Sequence of chain 1.B:
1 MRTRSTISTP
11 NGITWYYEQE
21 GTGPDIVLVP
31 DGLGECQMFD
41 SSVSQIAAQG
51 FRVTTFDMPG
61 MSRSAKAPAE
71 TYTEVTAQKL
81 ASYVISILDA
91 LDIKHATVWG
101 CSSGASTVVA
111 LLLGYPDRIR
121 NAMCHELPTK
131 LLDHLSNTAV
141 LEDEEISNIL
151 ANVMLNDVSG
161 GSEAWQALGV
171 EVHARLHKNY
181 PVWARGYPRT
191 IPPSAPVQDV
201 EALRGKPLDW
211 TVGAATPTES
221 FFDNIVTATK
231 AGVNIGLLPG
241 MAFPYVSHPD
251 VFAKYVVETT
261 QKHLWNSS

A small-molecule ligand and the protein it binds are described below.
Small molecule (SMILES): C[C@H]1CCC[C@H](O)CCC/C=C/c2cc(O)cc(O)c2C(=O)O1

Binding-site contacts:
Ligand atom CAO contacts residue VAL158 of chain 1.B at 3.7 Å (hydrophobic).
Ligand atom OAE contacts residue PHE221 of chain 1.B at 3.4 Å.
Ligand atom OAE contacts residue ALA242 of chain 1.B at 3.6 Å.
Ligand atom CAA contacts residue ASP31 of chain 1.B at 3.6 Å.
Ligand atom CAW contacts residue GLU126 of chain 1.B at 3.7 Å.
Ligand atom OAB contacts residue TRP183 of chain 1.B at 3.7 Å.
Ligand atom OAB contacts residue SER103 of chain 1.B at 3.5 Å (h-bond).
Ligand atom CAA contacts residue LEU33 of chain 1.B at 3.6 Å (hydrophobic).
Ligand atom OAD contacts residue GLY32 of chain 1.B at 4.0 Å.
Ligand atom CAH contacts residue TRP183 of chain 1.B at 3.9 Å (hydrophobic).
Ligand atom CAW contacts residue ALA242 of chain 1.B at 3.9 Å (hydrophobic).
Ligand atom OAC contacts residue PRO192 of chain 1.B at 3.2 Å.
Ligand atom CAN contacts residue PHE221 of chain 1.B at 3.6 Å (hydrophobic).
Ligand atom CAI contacts residue TRP183 of chain 1.B at 3.8 Å (hydrophobic).
Ligand atom CAV contacts residue SER102 of chain 1.B at 3.6 Å.
Ligand atom CAT contacts residue SER102 of chain 1.B at 3.6 Å.
Ligand atom CAU contacts residue TRP183 of chain 1.B at 3.4 Å (hydrophobic).
Ligand atom CAA contacts residue GLY32 of chain 1.B at 3.9 Å.
Ligand atom CAT contacts residue TRP183 of chain 1.B at 3.5 Å (hydrophobic).
Ligand atom OAC contacts residue PRO188 of chain 1.B at 3.4 Å.
Ligand atom OAD contacts residue SER103 of chain 1.B at 3.2 Å (h-bond).
Ligand atom OAB contacts residue GLY32 of chain 1.B at 3.0 Å (h-bond).
Ligand atom OAB contacts residue SER102 of chain 1.B at 2.9 Å (h-bond).
Ligand atom CAS contacts residue TRP183 of chain 1.B at 3.4 Å (hydrophobic).
Ligand atom CAF contacts residue LEU135 of chain 1.B at 3.5 Å (hydrophobic).
Ligand atom OAE contacts residue GLU126 of chain 1.B at 2.8 Å (salt-bridge).
Ligand atom OAD contacts residue TRP183 of chain 1.B at 3.1 Å (h-bond).
Ligand atom CAR contacts residue PRO188 of chain 1.B at 4.0 Å (hydrophobic).
Ligand atom CAS contacts residue SER102 of chain 1.B at 3.7 Å.
Ligand atom CAL contacts residue ALA242 of chain 1.B at 3.9 Å (hydrophobic).
Ligand atom CAU contacts residue SER102 of chain 1.B at 3.1 Å.
Ligand atom CAH contacts residue ILE191 of chain 1.B at 3.7 Å (hydrophobic).
Ligand atom CAJ contacts residue LEU135 of chain 1.B at 3.8 Å (hydrophobic).
Ligand atom OAP contacts residue SER102 of chain 1.B at 3.2 Å (h-bond).
Ligand atom CAQ contacts residue TRP183 of chain 1.B at 3.7 Å (hydrophobic).
Ligand atom CAQ contacts residue SER102 of chain 1.B at 2.8 Å.
Ligand atom CAL contacts residue SER102 of chain 1.B at 3.6 Å.
Ligand atom CAO contacts residue ALA242 of chain 1.B at 3.5 Å (hydrophobic).
Ligand atom CAW contacts residue VAL158 of chain 1.B at 3.9 Å (hydrophobic).
Ligand atom OAD contacts residue TYR187 of chain 1.B at 3.5 Å.